Binding-site contacts:
Ligand atom O6 contacts residue GLY59 of chain 3.C at 4.5 Å.
Ligand atom C3 contacts residue ASN105 of chain 3.A at 3.4 Å.
Ligand atom C4 contacts residue GLU1 of chain 3.B at 3.4 Å.
Ligand atom C1 contacts residue ASN105 of chain 3.A at 1.2 Å.
Ligand atom C2 contacts residue LYS106 of chain 3.A at 3.5 Å.
Ligand atom O5 contacts residue ASN105 of chain 3.A at 2.4 Å (h-bond).
Ligand atom O7 contacts residue ASN105 of chain 3.A at 3.8 Å.
Ligand atom C2 contacts residue GLU1 of chain 3.B at 4.3 Å.
Ligand atom N2 contacts residue LYS106 of chain 3.A at 3.5 Å (salt-bridge).
Ligand atom C2 contacts residue ASN105 of chain 3.A at 2.3 Å.
Ligand atom C5 contacts residue GLU1 of chain 3.B at 4.2 Å.
Ligand atom O4 contacts residue GLU1 of chain 3.B at 2.2 Å (salt-bridge).
Ligand atom C1 contacts residue LYS106 of chain 3.A at 4.3 Å.
Ligand atom C7 contacts residue ASN105 of chain 3.A at 3.6 Å.
Ligand atom N2 contacts residue ASN105 of chain 3.A at 2.6 Å (h-bond).
Ligand atom C3 contacts residue GLU1 of chain 3.B at 2.9 Å.
Ligand atom O3 contacts residue GLU1 of chain 3.B at 3.1 Å (salt-bridge).
Ligand atom C5 contacts residue ASN105 of chain 3.A at 3.4 Å.
Ligand atom C4 contacts residue ASN105 of chain 3.A at 4.0 Å.

Sequence of chain 3.A:
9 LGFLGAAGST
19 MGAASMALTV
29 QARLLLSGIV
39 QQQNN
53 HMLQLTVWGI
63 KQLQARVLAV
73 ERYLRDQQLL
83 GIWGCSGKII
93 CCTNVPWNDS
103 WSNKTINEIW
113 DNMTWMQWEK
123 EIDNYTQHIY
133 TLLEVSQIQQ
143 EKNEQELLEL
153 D

A protein and the small-molecule ligand that binds it are described below.
Small molecule (SMILES): CC(=O)N[C@H]1[C@H](O[C@H]2[C@H](O)[C@@H](NC(C)=O)CO[C@@H]2CO)O[C@H](CO)[C@@H](O[C@@H]2O[C@H](CO)[C@@H](O)[C@H](O)[C@@H]2O)[C@@H]1O

Sequence of chain 3.C:
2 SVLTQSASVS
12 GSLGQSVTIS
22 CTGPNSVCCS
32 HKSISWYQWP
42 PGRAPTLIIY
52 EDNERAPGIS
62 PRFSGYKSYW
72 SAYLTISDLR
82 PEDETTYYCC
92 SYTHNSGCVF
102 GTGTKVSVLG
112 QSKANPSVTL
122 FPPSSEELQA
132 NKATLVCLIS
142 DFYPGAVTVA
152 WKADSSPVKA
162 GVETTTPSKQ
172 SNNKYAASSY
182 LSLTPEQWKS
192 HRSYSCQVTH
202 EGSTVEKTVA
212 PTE

Sequence of chain 3.B:
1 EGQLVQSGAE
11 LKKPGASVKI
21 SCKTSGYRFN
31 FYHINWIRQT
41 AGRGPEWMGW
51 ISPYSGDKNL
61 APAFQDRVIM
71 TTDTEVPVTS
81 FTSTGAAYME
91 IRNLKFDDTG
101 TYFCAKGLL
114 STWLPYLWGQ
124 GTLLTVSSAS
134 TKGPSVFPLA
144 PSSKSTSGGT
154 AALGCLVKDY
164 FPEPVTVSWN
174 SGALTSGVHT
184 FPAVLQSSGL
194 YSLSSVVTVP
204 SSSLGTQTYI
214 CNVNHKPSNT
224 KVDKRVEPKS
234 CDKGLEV